Sequence of chain 2.A:
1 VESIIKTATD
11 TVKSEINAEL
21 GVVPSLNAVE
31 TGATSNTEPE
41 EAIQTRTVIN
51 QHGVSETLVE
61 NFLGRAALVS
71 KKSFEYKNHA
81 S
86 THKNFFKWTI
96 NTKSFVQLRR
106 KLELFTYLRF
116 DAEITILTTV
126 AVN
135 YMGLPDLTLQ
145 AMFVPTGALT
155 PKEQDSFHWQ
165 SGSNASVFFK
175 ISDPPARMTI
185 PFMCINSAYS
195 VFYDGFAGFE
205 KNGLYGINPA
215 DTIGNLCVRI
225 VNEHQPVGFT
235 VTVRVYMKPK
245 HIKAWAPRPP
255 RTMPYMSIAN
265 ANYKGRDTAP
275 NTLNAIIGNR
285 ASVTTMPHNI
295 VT

A small-molecule ligand and the protein it binds are described below.
Small molecule (SMILES): CC(=O)N[C@@H]1[C@@H](O)[C@H](O[C@@H]2O[C@H](CO[C@]3(C(=O)O)C[C@H](O)[C@@H](NC(C)=O)[C@H]([C@H](O)[C@H](O)CO)O3)[C@H](O)[C@H](O)[C@H]2O)[C@@H](CO)O[C@H]1O

Sequence of chain 2.C:
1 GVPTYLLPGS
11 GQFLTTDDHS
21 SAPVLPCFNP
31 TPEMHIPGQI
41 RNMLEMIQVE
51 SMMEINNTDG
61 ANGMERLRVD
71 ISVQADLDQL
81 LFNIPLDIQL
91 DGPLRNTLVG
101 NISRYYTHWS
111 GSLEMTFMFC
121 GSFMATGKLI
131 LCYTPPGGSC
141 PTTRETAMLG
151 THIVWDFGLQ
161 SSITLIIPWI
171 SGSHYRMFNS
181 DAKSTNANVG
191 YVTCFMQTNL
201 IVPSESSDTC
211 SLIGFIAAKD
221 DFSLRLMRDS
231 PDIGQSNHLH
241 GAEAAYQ

Binding-site contacts:
Ligand atom C5 contacts residue PRO231 of chain 2.C at 3.6 Å (hydrophobic).
Ligand atom N5 contacts residue ASN275 of chain 2.A at 3.5 Å (h-bond).
Ligand atom O1B contacts residue ARG104 of chain 2.C at 2.8 Å (salt-bridge).
Ligand atom C4 contacts residue ASN275 of chain 2.A at 3.8 Å.
Ligand atom O4 contacts residue PRO231 of chain 2.C at 3.8 Å.
Ligand atom O6 contacts residue PRO274 of chain 2.A at 3.7 Å.
Ligand atom O7 contacts residue SER180 of chain 2.C at 3.7 Å.
Ligand atom C11 contacts residue ILE233 of chain 2.C at 3.8 Å (hydrophobic).
Ligand atom C10 contacts residue ASN275 of chain 2.A at 3.2 Å.
Ligand atom C11 contacts residue GLY234 of chain 2.C at 3.9 Å.
Ligand atom C4 contacts residue PRO274 of chain 2.A at 4.0 Å (hydrophobic).
Ligand atom O10 contacts residue ARG270 of chain 2.A at 4.0 Å.
Ligand atom C4 contacts residue ARG104 of chain 2.C at 4.0 Å.
Ligand atom C3 contacts residue ASP232 of chain 2.C at 4.1 Å.
Ligand atom C4 contacts residue PRO231 of chain 2.C at 3.4 Å (hydrophobic).
Ligand atom C3 contacts residue PRO274 of chain 2.A at 4.1 Å (hydrophobic).
Ligand atom C5 contacts residue PRO274 of chain 2.A at 3.9 Å (hydrophobic).
Ligand atom C11 contacts residue PRO231 of chain 2.C at 4.0 Å (hydrophobic).
Ligand atom C6 contacts residue ASP91 of chain 2.C at 3.9 Å.
Ligand atom O10 contacts residue ASN275 of chain 2.A at 2.9 Å (h-bond).
Ligand atom C10 contacts residue PRO231 of chain 2.C at 3.9 Å (hydrophobic).
Ligand atom O4 contacts residue ASN275 of chain 2.A at 3.0 Å (h-bond).
Ligand atom O6 contacts residue ASP91 of chain 2.C at 3.3 Å.
Ligand atom C3 contacts residue ARG104 of chain 2.C at 3.9 Å.
Ligand atom O7 contacts residue PRO274 of chain 2.A at 3.4 Å.
Ligand atom O3 contacts residue ASP91 of chain 2.C at 4.0 Å.
Ligand atom O3 contacts residue GLY282 of chain 2.A at 3.4 Å.
Ligand atom C1 contacts residue ARG104 of chain 2.C at 3.7 Å.
Ligand atom C4 contacts residue ASP91 of chain 2.C at 3.3 Å.
Ligand atom C11 contacts residue ASP232 of chain 2.C at 3.8 Å.
Ligand atom C5 contacts residue ASN275 of chain 2.A at 3.5 Å.
Ligand atom O4 contacts residue ASP232 of chain 2.C at 2.8 Å (salt-bridge).
Ligand atom C3 contacts residue PRO274 of chain 2.A at 3.8 Å (hydrophobic).
Ligand atom O4 contacts residue ASP91 of chain 2.C at 2.8 Å (salt-bridge).
Ligand atom C4 contacts residue ASP232 of chain 2.C at 3.5 Å.
Ligand atom O4 contacts residue ARG95 of chain 2.C at 3.6 Å.
Ligand atom O3 contacts residue PRO274 of chain 2.A at 3.9 Å.
Ligand atom C6 contacts residue PRO231 of chain 2.C at 4.0 Å (hydrophobic).
Ligand atom C3 contacts residue ARG95 of chain 2.C at 3.9 Å.
Ligand atom N5 contacts residue PRO231 of chain 2.C at 2.9 Å (h-bond).